Sequence of chain 2.A:
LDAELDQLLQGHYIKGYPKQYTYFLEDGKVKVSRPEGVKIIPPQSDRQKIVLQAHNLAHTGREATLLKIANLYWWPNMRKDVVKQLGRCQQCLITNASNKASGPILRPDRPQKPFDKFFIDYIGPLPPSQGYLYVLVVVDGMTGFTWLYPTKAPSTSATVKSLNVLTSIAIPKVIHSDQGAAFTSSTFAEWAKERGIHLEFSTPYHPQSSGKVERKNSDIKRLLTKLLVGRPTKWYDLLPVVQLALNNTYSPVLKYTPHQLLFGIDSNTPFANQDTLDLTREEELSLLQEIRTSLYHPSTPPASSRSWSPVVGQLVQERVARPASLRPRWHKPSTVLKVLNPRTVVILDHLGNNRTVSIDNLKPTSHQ

Binding-site contacts:
Ligand atom NAV contacts residue MG1 of chain 2.K at 4.1 Å.
Ligand atom CAN contacts residue GLU224 of chain 2.A at 3.9 Å.
Ligand atom CAN contacts residue MG1 of chain 2.K at 3.1 Å.
Ligand atom CAU contacts residue GLU224 of chain 2.A at 3.8 Å.
Ligand atom OAA contacts residue PRO217 of chain 2.A at 3.9 Å.
Ligand atom CAU contacts residue MG1 of chain 2.J at 4.2 Å.
Ligand atom NAV contacts residue PRO217 of chain 2.A at 4.0 Å.
Ligand atom OAD contacts residue MG1 of chain 2.K at 2.1 Å.
Ligand atom CAQ contacts residue PRO217 of chain 2.A at 3.7 Å (hydrophobic).
Ligand atom CAO contacts residue PRO217 of chain 2.A at 3.7 Å (hydrophobic).
Ligand atom CAH contacts residue PRO217 of chain 2.A at 4.0 Å (hydrophobic).
Ligand atom CAP contacts residue PRO217 of chain 2.A at 3.5 Å (hydrophobic).
Ligand atom OAD contacts residue MG1 of chain 2.J at 2.1 Å.
Ligand atom CLA contacts residue GLN218 of chain 2.A at 3.7 Å.
Ligand atom CAG contacts residue PRO217 of chain 2.A at 4.1 Å (hydrophobic).
Ligand atom OAD contacts residue GLU224 of chain 2.A at 3.3 Å (salt-bridge).
Ligand atom CAU contacts residue MG1 of chain 2.K at 3.2 Å.
Ligand atom CLA contacts residue PRO217 of chain 2.A at 3.9 Å.
Ligand atom CAS contacts residue MG1 of chain 2.K at 2.9 Å.
Ligand atom OAB contacts residue GLU224 of chain 2.A at 2.8 Å (salt-bridge).
Ligand atom OAD contacts residue ASP188 of chain 2.A at 3.3 Å (salt-bridge).
Ligand atom CAM contacts residue MG1 of chain 2.J at 2.9 Å.
Ligand atom CAN contacts residue ASP188 of chain 2.A at 3.9 Å.
Ligand atom CAJ contacts residue PRO217 of chain 2.A at 4.0 Å (hydrophobic).
Ligand atom CAI contacts residue SO41 of chain 2.M at 3.6 Å.
Ligand atom CAS contacts residue GLU224 of chain 2.A at 3.4 Å.
Ligand atom OAC contacts residue SO41 of chain 2.M at 4.2 Å.
Ligand atom CLA contacts residue GLU224 of chain 2.A at 4.1 Å.
Ligand atom OAB contacts residue ASP131 of chain 2.A at 4.1 Å.
Ligand atom CAR contacts residue PRO217 of chain 2.A at 3.8 Å (hydrophobic).
Ligand atom OAC contacts residue MG1 of chain 2.J at 2.1 Å.
Ligand atom CAM contacts residue ASP188 of chain 2.A at 3.7 Å.
Ligand atom CAT contacts residue PRO217 of chain 2.A at 4.2 Å (hydrophobic).
Ligand atom FAE contacts residue GLU224 of chain 2.A at 3.2 Å.
Ligand atom OAD contacts residue ASP131 of chain 2.A at 3.1 Å (salt-bridge).
Ligand atom OAB contacts residue MG1 of chain 2.K at 2.0 Å.
Ligand atom CAN contacts residue MG1 of chain 2.J at 2.8 Å.
Ligand atom OAC contacts residue ASP188 of chain 2.A at 3.0 Å (salt-bridge).
Ligand atom FAE contacts residue PRO217 of chain 2.A at 3.4 Å.
Ligand atom CAS contacts residue PRO217 of chain 2.A at 4.1 Å (hydrophobic).

The small molecule below binds the protein below.
Small molecule (SMILES): O=C1c2ccc(O)c(O)c2C(=O)N1Cc1cccc(Cl)c1F